Binding-site contacts:
Ligand atom O4' contacts residue LEU30 of chain 1.B at 3.6 Å.
Ligand atom O3G contacts residue GLY33 of chain 1.B at 3.5 Å.
Ligand atom N3 contacts residue LEU156 of chain 1.B at 3.7 Å.
Ligand atom O2' contacts residue LEU156 of chain 1.B at 3.5 Å.
Ligand atom O2A contacts residue MG1 of chain 1.M at 3.6 Å.
Ligand atom O5' contacts residue GLY31 of chain 1.B at 3.4 Å.
Ligand atom O3' contacts residue GLU106 of chain 1.B at 3.3 Å (salt-bridge).
Ligand atom C2 contacts residue LEU156 of chain 1.B at 3.8 Å (hydrophobic).
Ligand atom PB contacts residue MG1 of chain 1.M at 3.4 Å.
Ligand atom C2 contacts residue CYS102 of chain 1.B at 3.3 Å (hydrophobic).
Ligand atom O1B contacts residue LYS53 of chain 1.B at 3.1 Å (salt-bridge).
Ligand atom N6 contacts residue VAL51 of chain 1.B at 3.8 Å.
Ligand atom N6 contacts residue GLU100 of chain 1.B at 2.9 Å (salt-bridge).
Ligand atom N1 contacts residue VAL51 of chain 1.B at 3.6 Å.
Ligand atom C5' contacts residue GLY31 of chain 1.B at 3.5 Å.
Ligand atom C3' contacts residue GLU106 of chain 1.B at 3.3 Å.
Ligand atom C8 contacts residue ILE169 of chain 1.B at 3.8 Å (hydrophobic).
Ligand atom C5' contacts residue LEU30 of chain 1.B at 3.3 Å (hydrophobic).
Ligand atom O2A contacts residue ASP170 of chain 1.B at 3.6 Å.
Ligand atom C6 contacts residue VAL51 of chain 1.B at 3.6 Å (hydrophobic).
Ligand atom C5 contacts residue VAL51 of chain 1.B at 3.9 Å (hydrophobic).
Ligand atom N3B contacts residue SER32 of chain 1.B at 3.7 Å.
Ligand atom O3G contacts residue SER32 of chain 1.B at 3.2 Å (h-bond).
Ligand atom O2B contacts residue MG1 of chain 1.M at 2.0 Å.
Ligand atom PB contacts residue ASP170 of chain 1.B at 3.8 Å.
Ligand atom C4 contacts residue LEU156 of chain 1.B at 3.6 Å (hydrophobic).
Ligand atom N6 contacts residue ILE83 of chain 1.B at 3.5 Å.
Ligand atom N1 contacts residue CYS102 of chain 1.B at 3.0 Å (h-bond).
Ligand atom N3B contacts residue GLY33 of chain 1.B at 3.4 Å.
Ligand atom C2' contacts residue GLU106 of chain 1.B at 3.7 Å.
Ligand atom N1 contacts residue LEU156 of chain 1.B at 3.8 Å.
Ligand atom O1B contacts residue ASP170 of chain 1.B at 3.2 Å (salt-bridge).
Ligand atom O2B contacts residue ASP170 of chain 1.B at 3.4 Å (salt-bridge).
Ligand atom O2' contacts residue GLU106 of chain 1.B at 3.2 Å (salt-bridge).
Ligand atom C6 contacts residue GLU100 of chain 1.B at 3.9 Å.
Ligand atom N6 contacts residue MET99 of chain 1.B at 3.7 Å.
Ligand atom N1 contacts residue THR101 of chain 1.B at 3.7 Å.
Ligand atom C5 contacts residue LEU156 of chain 1.B at 3.5 Å (hydrophobic).
Ligand atom C8 contacts residue VAL38 of chain 1.B at 3.9 Å (hydrophobic).
Ligand atom C6 contacts residue LEU156 of chain 1.B at 3.7 Å (hydrophobic).

This small molecule binds to this protein.
Small molecule (SMILES): Nc1ncnc2c1ncn2[C@@H]1O[C@H](CO[P](=O)(O)O[P](=O)(O)NP(=O)(O)O)[C@@H](O)[C@H]1O

Sequence of chain 1.B:
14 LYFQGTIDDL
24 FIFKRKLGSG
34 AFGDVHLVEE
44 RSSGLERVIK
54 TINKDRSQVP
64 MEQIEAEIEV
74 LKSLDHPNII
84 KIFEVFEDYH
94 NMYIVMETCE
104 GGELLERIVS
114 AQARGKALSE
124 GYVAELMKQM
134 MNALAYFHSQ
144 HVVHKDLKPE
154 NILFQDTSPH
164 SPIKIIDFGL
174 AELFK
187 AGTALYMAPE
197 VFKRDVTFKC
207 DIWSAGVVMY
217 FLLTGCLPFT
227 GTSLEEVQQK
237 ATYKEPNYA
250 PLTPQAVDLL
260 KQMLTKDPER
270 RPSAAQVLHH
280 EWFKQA